Sequence of chain 1.B:
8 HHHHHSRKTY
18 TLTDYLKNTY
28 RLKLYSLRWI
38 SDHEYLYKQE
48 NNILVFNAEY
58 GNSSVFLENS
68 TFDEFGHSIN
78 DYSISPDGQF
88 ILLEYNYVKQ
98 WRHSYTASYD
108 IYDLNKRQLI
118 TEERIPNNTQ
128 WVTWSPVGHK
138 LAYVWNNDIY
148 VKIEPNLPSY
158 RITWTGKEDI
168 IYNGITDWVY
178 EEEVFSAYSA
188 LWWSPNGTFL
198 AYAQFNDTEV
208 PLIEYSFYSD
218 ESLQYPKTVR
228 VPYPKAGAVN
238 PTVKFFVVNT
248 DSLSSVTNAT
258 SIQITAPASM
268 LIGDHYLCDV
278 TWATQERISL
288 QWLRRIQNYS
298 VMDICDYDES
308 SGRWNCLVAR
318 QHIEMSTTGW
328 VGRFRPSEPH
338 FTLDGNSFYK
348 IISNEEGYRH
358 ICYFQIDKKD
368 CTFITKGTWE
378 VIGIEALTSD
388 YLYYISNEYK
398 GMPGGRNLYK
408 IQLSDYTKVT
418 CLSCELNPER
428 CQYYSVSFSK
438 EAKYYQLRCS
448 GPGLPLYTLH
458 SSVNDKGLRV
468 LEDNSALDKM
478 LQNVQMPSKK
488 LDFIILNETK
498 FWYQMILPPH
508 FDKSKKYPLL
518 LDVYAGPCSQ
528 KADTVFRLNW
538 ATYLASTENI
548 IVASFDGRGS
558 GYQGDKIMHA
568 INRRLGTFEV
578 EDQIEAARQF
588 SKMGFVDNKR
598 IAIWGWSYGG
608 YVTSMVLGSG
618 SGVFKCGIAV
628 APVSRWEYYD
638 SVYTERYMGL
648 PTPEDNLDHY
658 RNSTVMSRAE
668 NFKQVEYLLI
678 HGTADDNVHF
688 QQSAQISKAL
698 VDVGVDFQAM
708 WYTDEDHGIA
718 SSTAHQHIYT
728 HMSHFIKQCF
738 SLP

A protein and the small-molecule ligand that binds it are described below.
Small molecule (SMILES): CC(=O)N[C@@H]1[C@@H](O)[C@H](O)[C@@H](CO)O[C@H]1O

Binding-site contacts:
Ligand atom C7 contacts residue ASN124 of chain 1.B at 3.5 Å.
Ligand atom C4 contacts residue ASN124 of chain 1.B at 4.3 Å.
Ligand atom O7 contacts residue ASN124 of chain 1.B at 3.4 Å (h-bond).
Ligand atom C8 contacts residue PRO123 of chain 1.B at 4.2 Å (hydrophobic).
Ligand atom C1 contacts residue ASN124 of chain 1.B at 1.5 Å.
Ligand atom O5 contacts residue ASN124 of chain 1.B at 2.4 Å (h-bond).
Ligand atom C2 contacts residue ASN124 of chain 1.B at 2.6 Å.
Ligand atom O7 contacts residue ILE122 of chain 1.B at 4.5 Å.
Ligand atom C3 contacts residue ASN124 of chain 1.B at 3.8 Å.
Ligand atom C8 contacts residue ASN124 of chain 1.B at 4.5 Å.
Ligand atom C5 contacts residue ASN124 of chain 1.B at 3.7 Å.
Ligand atom N2 contacts residue ASN124 of chain 1.B at 3.0 Å (h-bond).